The small molecule below binds the protein below.
Small molecule (SMILES): Cc1ncsc1-c1ccc(CNC(=O)[C@@H]2C[C@@H](O)CN2C(=O)[C@@H](NC(=O)CCC2CCN(c3nc(N(C)CCC(=O)NC4CC4)nc(N(C)Cc4c(C)nn(C)c4C)n3)CC2)C(C)(C)C)cc1

Sequence of chain 1.K:
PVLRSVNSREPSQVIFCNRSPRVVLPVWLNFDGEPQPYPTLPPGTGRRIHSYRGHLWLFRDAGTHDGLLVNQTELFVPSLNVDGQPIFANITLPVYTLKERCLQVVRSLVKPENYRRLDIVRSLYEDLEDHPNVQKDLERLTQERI

Sequence of chain 1.L:
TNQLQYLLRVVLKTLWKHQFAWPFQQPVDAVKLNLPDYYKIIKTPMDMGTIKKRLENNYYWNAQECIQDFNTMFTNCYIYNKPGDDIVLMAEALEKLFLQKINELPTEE

Binding-site contacts:
Ligand atom C28 contacts residue TYR47 of chain 1.K at 3.5 Å (hydrophobic).
Ligand atom C49 contacts residue ARG18 of chain 1.K at 3.4 Å.
Ligand atom C28 contacts residue SER60 of chain 1.K at 3.4 Å.
Ligand atom N20 contacts residue PRO48 of chain 1.K at 3.5 Å.
Ligand atom C40 contacts residue PHE38 of chain 1.L at 3.4 Å (hydrophobic).
Ligand atom C8 contacts residue TYR61 of chain 1.K at 3.2 Å (hydrophobic).
Ligand atom O10 contacts residue HIS64 of chain 1.K at 3.1 Å.
Ligand atom C56 contacts residue PHE42 of chain 1.L at 3.4 Å (hydrophobic).
Ligand atom C48 contacts residue ASN99 of chain 1.L at 3.4 Å.
Ligand atom C23 contacts residue HIS59 of chain 1.K at 3.3 Å.
Ligand atom C4 contacts residue TYR61 of chain 1.K at 3.5 Å (hydrophobic).
Ligand atom C19 contacts residue LEU50 of chain 1.K at 3.3 Å (hydrophobic).
Ligand atom C41 contacts residue ILE105 of chain 1.L at 3.5 Å (hydrophobic).
Ligand atom N24 contacts residue HIS59 of chain 1.K at 3.0 Å (h-bond).
Ligand atom O32 contacts residue HIS64 of chain 1.K at 2.7 Å (h-bond).
Ligand atom C19 contacts residue PRO48 of chain 1.K at 3.0 Å (hydrophobic).
Ligand atom O27 contacts residue TYR47 of chain 1.K at 2.8 Å (h-bond).
Ligand atom C14 contacts residue TYR47 of chain 1.K at 3.2 Å (hydrophobic).
Ligand atom O32 contacts residue SER60 of chain 1.K at 3.0 Å (h-bond).
Ligand atom C14 contacts residue ILE58 of chain 1.K at 3.2 Å (hydrophobic).
Ligand atom O35 contacts residue HIS59 of chain 1.K at 3.5 Å (h-bond).
Ligand atom C29 contacts residue SER60 of chain 1.K at 3.5 Å.
Ligand atom C57 contacts residue VAL46 of chain 1.L at 3.5 Å (hydrophobic).
Ligand atom C30 contacts residue TYR47 of chain 1.K at 3.4 Å (hydrophobic).
Ligand atom O32 contacts residue TYR61 of chain 1.K at 2.9 Å (h-bond).
Ligand atom C6 contacts residue MET108 of chain 1.L at 3.5 Å (hydrophobic).
Ligand atom C25 contacts residue TYR47 of chain 1.K at 3.4 Å (hydrophobic).
Ligand atom O53 contacts residue ASN99 of chain 1.L at 3.2 Å (h-bond).
Ligand atom C58 contacts residue LEU51 of chain 1.L at 3.5 Å (hydrophobic).
Ligand atom N2 contacts residue ARG18 of chain 1.K at 3.5 Å.
Ligand atom S18 contacts residue TYR47 of chain 1.K at 3.4 Å.
Ligand atom C13 contacts residue TYR47 of chain 1.K at 3.3 Å (hydrophobic).
Ligand atom O35 contacts residue TYR61 of chain 1.K at 3.2 Å.
Ligand atom N20 contacts residue ARG56 of chain 1.K at 3.4 Å (salt-bridge).
Ligand atom C13 contacts residue ILE58 of chain 1.K at 3.2 Å (hydrophobic).
Ligand atom C3 contacts residue ARG18 of chain 1.K at 3.5 Å.
Ligand atom O10 contacts residue PHE40 of chain 1.K at 3.0 Å.
Ligand atom C59 contacts residue PRO41 of chain 1.L at 3.2 Å (hydrophobic).
Ligand atom S18 contacts residue PRO48 of chain 1.K at 3.5 Å.
Ligand atom O53 contacts residue TYR56 of chain 1.L at 3.2 Å.